Binding-site contacts:
Ligand atom C14 contacts residue LEU92 of chain 1.A at 3.7 Å (hydrophobic).
Ligand atom C31 contacts residue ILE89 of chain 1.A at 3.4 Å (hydrophobic).
Ligand atom C2 contacts residue MET83 of chain 1.A at 3.7 Å (hydrophobic).
Ligand atom C6 contacts residue SER37 of chain 1.A at 3.5 Å.
Ligand atom C31 contacts residue PHE155 of chain 1.A at 3.5 Å (hydrophobic).
Ligand atom C34 contacts residue PHE7 of chain 1.A at 3.7 Å (hydrophobic).
Ligand atom C31 contacts residue GLY93 of chain 1.A at 3.6 Å.
Ligand atom C7 contacts residue ASN36 of chain 1.A at 3.6 Å.
Ligand atom C6 contacts residue ASP78 of chain 1.A at 3.3 Å.
Ligand atom O12 contacts residue PHE123 of chain 1.A at 3.5 Å.
Ligand atom C24 contacts residue TRP147 of chain 1.A at 3.4 Å (hydrophobic).
Ligand atom C26 contacts residue TYR124 of chain 1.A at 3.7 Å (hydrophobic).
Ligand atom C34 contacts residue ALA96 of chain 1.A at 3.7 Å (hydrophobic).
Ligand atom C1 contacts residue MET83 of chain 1.A at 3.5 Å (hydrophobic).
Ligand atom C29 contacts residue TYR124 of chain 1.A at 3.3 Å (hydrophobic).
Ligand atom F35 contacts residue PHE7 of chain 1.A at 3.5 Å.
Ligand atom N5 contacts residue ASP78 of chain 1.A at 2.7 Å (salt-bridge).
Ligand atom C10 contacts residue ASN36 of chain 1.A at 3.7 Å.
Ligand atom O12 contacts residue ASN36 of chain 1.A at 2.8 Å (h-bond).
Ligand atom C23 contacts residue LEU88 of chain 1.A at 3.5 Å (hydrophobic).
Ligand atom C16 contacts residue LEU92 of chain 1.A at 3.6 Å (hydrophobic).
Ligand atom N11 contacts residue MET83 of chain 1.A at 3.5 Å (h-bond).
Ligand atom N5 contacts residue THR169 of chain 1.A at 3.7 Å.
Ligand atom C23 contacts residue TRP147 of chain 1.A at 3.6 Å (hydrophobic).
Ligand atom N27 contacts residue TRP147 of chain 1.A at 3.8 Å.
Ligand atom C30 contacts residue LEU88 of chain 1.A at 3.3 Å (hydrophobic).
Ligand atom C34 contacts residue TYR124 of chain 1.A at 3.5 Å (hydrophobic).
Ligand atom C31 contacts residue LEU88 of chain 1.A at 3.3 Å (hydrophobic).
Ligand atom C22 contacts residue MET83 of chain 1.A at 3.7 Å (hydrophobic).
Ligand atom N3 contacts residue ALA40 of chain 1.A at 3.4 Å.
Ligand atom N28 contacts residue TYR124 of chain 1.A at 2.7 Å (h-bond).
Ligand atom C15 contacts residue GLY120 of chain 1.A at 3.4 Å.
Ligand atom C4 contacts residue MET83 of chain 1.A at 3.7 Å (hydrophobic).
Ligand atom C32 contacts residue GLY93 of chain 1.A at 3.4 Å.
Ligand atom N3 contacts residue THR169 of chain 1.A at 3.6 Å.
Ligand atom N27 contacts residue LEU88 of chain 1.A at 2.7 Å (h-bond).
Ligand atom C33 contacts residue GLY93 of chain 1.A at 3.6 Å.
Ligand atom C32 contacts residue PHE155 of chain 1.A at 3.5 Å (hydrophobic).
Ligand atom F35 contacts residue ILE11 of chain 1.A at 3.3 Å.
Ligand atom C19 contacts residue PHE123 of chain 1.A at 3.5 Å (hydrophobic).

Sequence of chain 1.A:
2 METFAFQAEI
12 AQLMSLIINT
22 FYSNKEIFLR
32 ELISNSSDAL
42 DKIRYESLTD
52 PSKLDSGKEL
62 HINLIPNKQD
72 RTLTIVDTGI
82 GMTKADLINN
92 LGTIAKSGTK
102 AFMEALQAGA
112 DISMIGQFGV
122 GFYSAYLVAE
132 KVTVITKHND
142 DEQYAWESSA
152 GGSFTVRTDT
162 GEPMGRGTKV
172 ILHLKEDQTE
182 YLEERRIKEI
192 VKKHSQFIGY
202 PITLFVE

A protein and the small-molecule ligand that binds it are described below.
Small molecule (SMILES): O=C(N[C@@H]1c2ccccc2-c2c(-c3nc4cc(F)ccc4[nH]3)cccc21)c1ccnc2[nH]ccc12